Binding-site contacts:
Ligand atom C15 contacts residue ASP142 of chain 1.B at 3.3 Å.
Ligand atom C06 contacts residue LEU415 of chain 1.B at 3.6 Å (hydrophobic).
Ligand atom C13 contacts residue PHE187 of chain 1.B at 3.8 Å (hydrophobic).
Ligand atom C04 contacts residue ASP333 of chain 1.B at 3.3 Å.
Ligand atom C02 contacts residue ASP333 of chain 1.B at 3.6 Å.
Ligand atom N25 contacts residue GLN123 of chain 1.B at 3.1 Å (h-bond).
Ligand atom C13 contacts residue ILE239 of chain 1.B at 3.8 Å (hydrophobic).
Ligand atom C28 contacts residue GLY335 of chain 1.B at 3.4 Å.
Ligand atom C15 contacts residue ASP333 of chain 1.B at 3.9 Å.
Ligand atom C26 contacts residue GLN123 of chain 1.B at 3.7 Å.
Ligand atom CL33 contacts residue ASP142 of chain 1.B at 3.2 Å.
Ligand atom C12 contacts residue ASP142 of chain 1.B at 3.9 Å.
Ligand atom C24 contacts residue GLN123 of chain 1.B at 3.7 Å.
Ligand atom C32 contacts residue PHE187 of chain 1.B at 3.3 Å (hydrophobic).
Ligand atom N16 contacts residue ASP333 of chain 1.B at 2.9 Å (salt-bridge).
Ligand atom N16 contacts residue GLY144 of chain 1.B at 3.8 Å.
Ligand atom O07 contacts residue LEU415 of chain 1.B at 3.5 Å.
Ligand atom CL33 contacts residue GLY335 of chain 1.B at 3.8 Å.
Ligand atom N16 contacts residue ASP142 of chain 1.B at 3.2 Å (salt-bridge).
Ligand atom C20 contacts residue PHE187 of chain 1.B at 3.8 Å (hydrophobic).
Ligand atom C21 contacts residue GLY335 of chain 1.B at 3.7 Å.
Ligand atom C01 contacts residue TYR307 of chain 1.B at 3.5 Å (hydrophobic).
Ligand atom C24 contacts residue PHE187 of chain 1.B at 3.5 Å (hydrophobic).
Ligand atom C17 contacts residue PHE187 of chain 1.B at 3.6 Å (hydrophobic).
Ligand atom C06 contacts residue THR336 of chain 1.B at 3.6 Å.
Ligand atom C29 contacts residue GLN123 of chain 1.B at 3.9 Å.
Ligand atom N22 contacts residue GLY335 of chain 1.B at 3.0 Å (h-bond).
Ligand atom C23 contacts residue GLY335 of chain 1.B at 3.5 Å.
Ligand atom C18 contacts residue PHE187 of chain 1.B at 3.7 Å (hydrophobic).
Ligand atom C19 contacts residue PHE187 of chain 1.B at 3.9 Å (hydrophobic).
Ligand atom C21 contacts residue PHE187 of chain 1.B at 3.5 Å (hydrophobic).
Ligand atom C29 contacts residue ILE234 of chain 1.B at 3.8 Å (hydrophobic).
Ligand atom C13 contacts residue ASP142 of chain 1.B at 3.9 Å.
Ligand atom N14 contacts residue ASP142 of chain 1.B at 2.7 Å (salt-bridge).
Ligand atom C05 contacts residue THR336 of chain 1.B at 3.8 Å.
Ligand atom N25 contacts residue ILE234 of chain 1.B at 3.7 Å.
Ligand atom C02 contacts residue LEU415 of chain 1.B at 4.0 Å (hydrophobic).
Ligand atom N22 contacts residue PHE187 of chain 1.B at 3.8 Å.
Ligand atom C19 contacts residue GLY188 of chain 1.B at 3.7 Å.
Ligand atom C03 contacts residue ASP333 of chain 1.B at 3.7 Å.

A protein and the small-molecule ligand that binds it are described below.
Small molecule (SMILES): [H]/N=C1\N[C@](C)(c2cccc(Nc3cnc(C4CC4)nc3)c2Cl)CC(=O)N1[C@H]1CCO[C@@H](C)C1

Sequence of chain 1.B:
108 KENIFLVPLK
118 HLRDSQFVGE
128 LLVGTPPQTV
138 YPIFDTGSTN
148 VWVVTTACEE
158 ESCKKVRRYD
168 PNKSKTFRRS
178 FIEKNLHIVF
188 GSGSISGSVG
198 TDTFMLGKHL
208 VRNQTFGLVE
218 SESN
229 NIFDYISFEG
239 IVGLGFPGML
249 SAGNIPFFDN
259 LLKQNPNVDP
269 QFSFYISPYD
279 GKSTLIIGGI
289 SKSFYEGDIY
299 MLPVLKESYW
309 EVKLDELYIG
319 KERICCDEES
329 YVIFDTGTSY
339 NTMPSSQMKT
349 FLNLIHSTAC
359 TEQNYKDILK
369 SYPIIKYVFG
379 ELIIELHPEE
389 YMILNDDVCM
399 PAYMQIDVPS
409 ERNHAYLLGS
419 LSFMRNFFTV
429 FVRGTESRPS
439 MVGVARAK